Binding-site contacts:
Ligand atom CD1 contacts residue ALA226 of chain 1.A at 3.8 Å (hydrophobic).
Ligand atom C contacts residue GLY74 of chain 1.A at 3.6 Å.
Ligand atom OD1 contacts residue SER73 of chain 1.A at 2.3 Å (h-bond).
Ligand atom O contacts residue ARG218 of chain 1.A at 3.6 Å.
Ligand atom OXT contacts residue THR72 of chain 1.A at 3.5 Å (h-bond).
Ligand atom O contacts residue GLN222 of chain 1.A at 3.4 Å.
Ligand atom N contacts residue HIS219 of chain 1.A at 2.8 Å (h-bond).
Ligand atom CA contacts residue SER73 of chain 1.A at 3.6 Å.
Ligand atom N contacts residue SER73 of chain 1.A at 2.8 Å (h-bond).
Ligand atom OXT contacts residue THR76 of chain 1.A at 3.0 Å (h-bond).
Ligand atom OG contacts residue ARG218 of chain 1.A at 3.1 Å (salt-bridge).
Ligand atom C contacts residue ALA226 of chain 1.A at 3.4 Å (hydrophobic).
Ligand atom O contacts residue MET123 of chain 1.A at 3.3 Å.
Ligand atom O contacts residue GLN144 of chain 1.A at 2.9 Å (h-bond).
Ligand atom O contacts residue HIS219 of chain 1.A at 3.2 Å.
Ligand atom O contacts residue GLY74 of chain 1.A at 3.7 Å.
Ligand atom CA contacts residue SER73 of chain 1.A at 3.6 Å.
Ligand atom OXT contacts residue LLP45 of chain 1.A at 3.8 Å.
Ligand atom O contacts residue GLY223 of chain 1.A at 3.1 Å (h-bond).
Ligand atom OXT contacts residue GLY74 of chain 1.A at 3.3 Å.
Ligand atom OXT contacts residue ASN75 of chain 1.A at 3.1 Å (h-bond).
Ligand atom CD2 contacts residue HIS219 of chain 1.A at 3.4 Å.
Ligand atom CA contacts residue ALA226 of chain 1.A at 3.4 Å (hydrophobic).
Ligand atom CZ contacts residue GLN222 of chain 1.A at 3.6 Å.
Ligand atom C contacts residue HIS219 of chain 1.A at 3.4 Å.
Ligand atom N contacts residue ALA226 of chain 1.A at 2.9 Å (h-bond).
Ligand atom O contacts residue THR72 of chain 1.A at 2.7 Å (h-bond).
Ligand atom C contacts residue THR72 of chain 1.A at 3.5 Å.
Ligand atom N contacts residue MET123 of chain 1.A at 3.6 Å.
Ligand atom CG contacts residue SER73 of chain 1.A at 3.5 Å.
Ligand atom C contacts residue MET123 of chain 1.A at 3.7 Å (hydrophobic).
Ligand atom CE2 contacts residue GLN222 of chain 1.A at 3.5 Å.
Ligand atom C contacts residue SER73 of chain 1.A at 3.7 Å.
Ligand atom CA contacts residue HIS219 of chain 1.A at 3.1 Å.
Ligand atom C contacts residue GLN144 of chain 1.A at 3.7 Å.
Ligand atom O contacts residue GLY217 of chain 1.A at 3.4 Å (h-bond).
Ligand atom CG2 contacts residue GLN144 of chain 1.A at 3.6 Å.
Ligand atom CG1 contacts residue GLY223 of chain 1.A at 3.5 Å.
Ligand atom C contacts residue GLY74 of chain 1.A at 3.6 Å.
Ligand atom N contacts residue GLY74 of chain 1.A at 3.8 Å.

Sequence of chain 1.A:
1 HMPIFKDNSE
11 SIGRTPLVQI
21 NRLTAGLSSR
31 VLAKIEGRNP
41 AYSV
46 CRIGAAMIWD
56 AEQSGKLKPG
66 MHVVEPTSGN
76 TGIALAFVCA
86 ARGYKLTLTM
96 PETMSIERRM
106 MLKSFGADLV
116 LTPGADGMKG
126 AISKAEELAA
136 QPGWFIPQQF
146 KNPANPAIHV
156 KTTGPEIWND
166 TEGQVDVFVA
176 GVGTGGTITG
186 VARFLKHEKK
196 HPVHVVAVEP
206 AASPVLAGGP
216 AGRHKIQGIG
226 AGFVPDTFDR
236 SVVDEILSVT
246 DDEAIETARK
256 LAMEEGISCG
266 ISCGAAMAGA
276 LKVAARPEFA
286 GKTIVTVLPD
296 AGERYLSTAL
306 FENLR

A small-molecule ligand and the protein it binds are described below.
Small molecule (SMILES): CC[C@H](C)[C@H](NC(=O)CNC(=O)[C@H](CC(=O)O)NC(=O)CNC(=O)CNC(=O)[C@H](CO)NC(=O)[C@H](Cc1ccccc1)NC(=O)CN)C(=O)O